Binding-site contacts:
Ligand atom O7 contacts residue PHE48 of chain 1.C at 3.7 Å.
Ligand atom C7 contacts residue ASN98 of chain 1.C at 3.7 Å.
Ligand atom C7 contacts residue PHE48 of chain 1.C at 3.7 Å (hydrophobic).
Ligand atom C8 contacts residue PHE48 of chain 1.C at 3.5 Å (hydrophobic).
Ligand atom C5 contacts residue ASN98 of chain 1.C at 3.6 Å.
Ligand atom C1 contacts residue ASN98 of chain 1.C at 1.4 Å.
Ligand atom C3 contacts residue ASN98 of chain 1.C at 3.8 Å.
Ligand atom N2 contacts residue ASN98 of chain 1.C at 3.1 Å (h-bond).
Ligand atom N2 contacts residue PHE48 of chain 1.C at 4.5 Å.
Ligand atom C4 contacts residue ASN98 of chain 1.C at 4.2 Å.
Ligand atom O7 contacts residue ASN98 of chain 1.C at 3.8 Å.
Ligand atom C2 contacts residue ASN98 of chain 1.C at 2.5 Å.
Ligand atom O5 contacts residue ASN98 of chain 1.C at 2.3 Å (h-bond).

Sequence of chain 1.C:
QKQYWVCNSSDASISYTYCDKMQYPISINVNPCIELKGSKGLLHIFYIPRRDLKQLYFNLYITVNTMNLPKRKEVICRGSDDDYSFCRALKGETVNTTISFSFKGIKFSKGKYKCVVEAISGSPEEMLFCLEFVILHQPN

A protein and the small-molecule ligand that binds it are described below.
Small molecule (SMILES): CC(=O)N[C@@H]1[C@@H](O)[C@H](O)[C@@H](CO)O[C@H]1O